Binding-site contacts:
Ligand atom CAA contacts residue JA91 of chain 2.D at 1.4 Å.
Ligand atom OAG contacts residue JA91 of chain 2.D at 1.4 Å.
Ligand atom CAT contacts residue LYS47 of chain 1.B at 3.5 Å.
Ligand atom CLQ contacts residue LEU49 of chain 2.B at 3.0 Å.
Ligand atom CAL contacts residue JA91 of chain 2.D at 0.9 Å.
Ligand atom NAN contacts residue JA91 of chain 2.D at 1.6 Å.
Ligand atom CAD contacts residue JA91 of chain 2.D at 1.0 Å.
Ligand atom CAF contacts residue JA91 of chain 2.D at 1.1 Å.
Ligand atom CAH contacts residue JA91 of chain 2.D at 0.8 Å.
Ligand atom CAI contacts residue ALA140 of chain 1.B at 3.6 Å (hydrophobic).
Ligand atom CLU contacts residue JA91 of chain 2.D at 0.9 Å.
Ligand atom NAP contacts residue JA91 of chain 2.D at 1.6 Å.
Ligand atom CAC contacts residue JA91 of chain 2.D at 0.9 Å.
Ligand atom CAL contacts residue LEU49 of chain 1.B at 3.7 Å (hydrophobic).
Ligand atom NAN contacts residue LYS47 of chain 1.B at 3.4 Å.
Ligand atom CAM contacts residue JA91 of chain 2.D at 0.4 Å.
Ligand atom CAO contacts residue JA91 of chain 2.D at 2.1 Å.
Ligand atom CAC contacts residue ALA140 of chain 2.B at 3.8 Å (hydrophobic).
Ligand atom CAA contacts residue ALA140 of chain 2.B at 3.5 Å (hydrophobic).
Ligand atom CAE contacts residue SER149 of chain 2.B at 3.7 Å.
Ligand atom CAE contacts residue JA91 of chain 2.D at 0.9 Å.
Ligand atom CAB contacts residue JA91 of chain 2.D at 0.8 Å.
Ligand atom CAC contacts residue LEU142 of chain 2.B at 3.7 Å (hydrophobic).
Ligand atom CLR contacts residue SER149 of chain 2.B at 3.6 Å.
Ligand atom CLQ contacts residue JA91 of chain 2.D at 1.6 Å.
Ligand atom CAO contacts residue LYS47 of chain 1.B at 3.4 Å.
Ligand atom CAI contacts residue JA91 of chain 2.D at 0.8 Å.
Ligand atom OAG contacts residue ALA140 of chain 1.B at 3.7 Å.
Ligand atom CLR contacts residue SER149 of chain 1.B at 3.4 Å.
Ligand atom CLR contacts residue LEU142 of chain 2.B at 3.7 Å.
Ligand atom SAS contacts residue THR138 of chain 2.B at 3.6 Å.
Ligand atom CAK contacts residue JA91 of chain 2.D at 0.4 Å.
Ligand atom SAS contacts residue LYS47 of chain 1.B at 3.6 Å.
Ligand atom CAJ contacts residue LEU49 of chain 1.B at 3.5 Å (hydrophobic).
Ligand atom CLR contacts residue JA91 of chain 2.D at 0.6 Å.
Ligand atom CAE contacts residue LEU142 of chain 2.B at 3.4 Å (hydrophobic).
Ligand atom CAT contacts residue VAL153 of chain 2.B at 3.5 Å (hydrophobic).
Ligand atom CLQ contacts residue ALA140 of chain 1.B at 3.1 Å.
Ligand atom CAJ contacts residue JA91 of chain 2.D at 0.8 Å.
Ligand atom NAP contacts residue LEU49 of chain 1.B at 3.5 Å.

Sequence of chain 1.B:
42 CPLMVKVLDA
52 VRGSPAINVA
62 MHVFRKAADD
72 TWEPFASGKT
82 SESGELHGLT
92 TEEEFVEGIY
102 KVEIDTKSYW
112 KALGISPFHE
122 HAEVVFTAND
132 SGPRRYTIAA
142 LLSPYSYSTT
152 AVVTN

A small-molecule ligand and the protein it binds are described below.
Small molecule (SMILES): CSc1nc2cc(Cl)c(Oc3cccc(Cl)c3Cl)cc2[nH]1

Sequence of chain 2.B:
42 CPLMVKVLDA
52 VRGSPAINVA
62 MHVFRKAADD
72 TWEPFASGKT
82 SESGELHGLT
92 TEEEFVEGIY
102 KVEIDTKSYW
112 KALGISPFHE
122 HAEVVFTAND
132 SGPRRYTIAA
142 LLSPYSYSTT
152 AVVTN